This small molecule binds to this protein.
Small molecule (SMILES): CC(=O)N[C@@H]1[C@@H](O)[C@H](O)[C@@H](CO)O[C@H]1O

Sequence of chain 1.E:
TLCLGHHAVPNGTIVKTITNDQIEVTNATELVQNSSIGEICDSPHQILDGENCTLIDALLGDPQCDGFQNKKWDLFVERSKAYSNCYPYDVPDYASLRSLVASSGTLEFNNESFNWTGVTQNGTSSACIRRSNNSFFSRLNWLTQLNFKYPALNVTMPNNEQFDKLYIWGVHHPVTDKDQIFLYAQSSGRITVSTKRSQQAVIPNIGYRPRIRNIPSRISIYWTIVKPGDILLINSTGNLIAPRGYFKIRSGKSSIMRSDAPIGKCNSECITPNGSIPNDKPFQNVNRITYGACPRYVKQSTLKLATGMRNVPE

Binding-site contacts:
Ligand atom N2 contacts residue ASN149 of chain 1.E at 2.9 Å (h-bond).
Ligand atom C8 contacts residue ASN149 of chain 1.E at 4.4 Å.
Ligand atom O5 contacts residue ASN149 of chain 1.E at 2.4 Å (h-bond).
Ligand atom O7 contacts residue ASN149 of chain 1.E at 3.2 Å (h-bond).
Ligand atom C8 contacts residue GLN148 of chain 1.E at 4.2 Å.
Ligand atom C1 contacts residue ARG271 of chain 1.E at 4.1 Å.
Ligand atom C3 contacts residue ASN149 of chain 1.E at 3.8 Å.
Ligand atom C1 contacts residue ASN149 of chain 1.E at 1.4 Å.
Ligand atom C5 contacts residue ASN149 of chain 1.E at 3.7 Å.
Ligand atom O5 contacts residue ARG271 of chain 1.E at 4.4 Å.
Ligand atom C4 contacts residue ASN149 of chain 1.E at 4.2 Å.
Ligand atom C7 contacts residue ASN149 of chain 1.E at 3.2 Å.
Ligand atom C5 contacts residue ARG271 of chain 1.E at 4.4 Å.
Ligand atom C2 contacts residue ASN149 of chain 1.E at 2.5 Å.